Sequence of chain 1.D:
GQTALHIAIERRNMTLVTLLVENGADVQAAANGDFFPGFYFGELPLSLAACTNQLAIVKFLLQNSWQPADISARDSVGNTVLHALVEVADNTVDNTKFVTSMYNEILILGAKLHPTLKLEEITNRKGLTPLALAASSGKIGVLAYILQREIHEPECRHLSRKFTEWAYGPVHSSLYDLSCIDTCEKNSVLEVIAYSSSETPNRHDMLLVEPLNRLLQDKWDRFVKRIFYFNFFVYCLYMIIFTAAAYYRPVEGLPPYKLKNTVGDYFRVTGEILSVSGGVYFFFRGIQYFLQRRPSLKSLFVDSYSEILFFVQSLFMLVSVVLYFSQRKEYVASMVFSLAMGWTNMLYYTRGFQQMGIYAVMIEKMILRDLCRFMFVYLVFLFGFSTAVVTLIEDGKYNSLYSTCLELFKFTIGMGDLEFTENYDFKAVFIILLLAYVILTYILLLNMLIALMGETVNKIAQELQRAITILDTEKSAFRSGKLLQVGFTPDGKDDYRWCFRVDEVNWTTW

A small-molecule ligand and the protein it binds are described below.
Small molecule (SMILES): CC(C)CCC[C@@H](C)[C@H]1CC[C@H]2[C@@H]3CC=C4C[C@@H](O)CC[C@]4(C)[C@H]3CC[C@]12C

Binding-site contacts:
Ligand atom C11 contacts residue VAL538 of chain 1.D at 3.9 Å (hydrophobic).
Ligand atom C27 contacts residue ASP470 of chain 1.B at 3.5 Å.
Ligand atom C12 contacts residue PCW1 of chain 1.O at 3.8 Å.
Ligand atom C19 contacts residue TYR542 of chain 1.D at 3.1 Å (hydrophobic).
Ligand atom C22 contacts residue MET475 of chain 1.B at 3.9 Å (hydrophobic).
Ligand atom C21 contacts residue LEU471 of chain 1.B at 4.0 Å (hydrophobic).
Ligand atom C21 contacts residue ILE539 of chain 1.D at 3.4 Å (hydrophobic).
Ligand atom C23 contacts residue PHE474 of chain 1.B at 3.6 Å (hydrophobic).
Ligand atom O1 contacts residue ILE513 of chain 1.D at 3.8 Å.
Ligand atom C12 contacts residue ILE539 of chain 1.D at 4.0 Å (hydrophobic).
Ligand atom C6 contacts residue ILE513 of chain 1.B at 4.0 Å (hydrophobic).
Ligand atom C11 contacts residue TYR542 of chain 1.D at 3.1 Å (hydrophobic).
Ligand atom C27 contacts residue MET548 of chain 1.B at 3.5 Å (hydrophobic).
Ligand atom O1 contacts residue TYR542 of chain 1.D at 3.3 Å (h-bond).
Ligand atom C18 contacts residue TYR542 of chain 1.D at 3.6 Å (hydrophobic).
Ligand atom C26 contacts residue LEU546 of chain 1.D at 3.8 Å (hydrophobic).
Ligand atom C16 contacts residue LEU545 of chain 1.B at 4.0 Å (hydrophobic).
Ligand atom C24 contacts residue LEU471 of chain 1.B at 3.5 Å (hydrophobic).
Ligand atom C2 contacts residue PHE511 of chain 1.D at 3.6 Å (hydrophobic).
Ligand atom O1 contacts residue GLY514 of chain 1.D at 3.6 Å (h-bond).
Ligand atom C2 contacts residue PCW1 of chain 1.O at 3.9 Å.
Ligand atom C10 contacts residue TYR542 of chain 1.D at 3.8 Å (hydrophobic).
Ligand atom C1 contacts residue THR512 of chain 1.D at 3.6 Å.
Ligand atom C2 contacts residue THR512 of chain 1.D at 3.2 Å.
Ligand atom C15 contacts residue PCW1 of chain 1.O at 3.9 Å.
Ligand atom C4 contacts residue ILE513 of chain 1.B at 3.7 Å (hydrophobic).
Ligand atom O1 contacts residue THR512 of chain 1.D at 3.1 Å (h-bond).
Ligand atom C27 contacts residue PHE474 of chain 1.B at 3.5 Å (hydrophobic).
Ligand atom C1 contacts residue TYR542 of chain 1.D at 3.2 Å (hydrophobic).
Ligand atom C3 contacts residue THR512 of chain 1.D at 3.7 Å.
Ligand atom C22 contacts residue PHE474 of chain 1.B at 3.9 Å (hydrophobic).
Ligand atom C11 contacts residue PCW1 of chain 1.O at 4.0 Å.
Ligand atom C12 contacts residue TYR542 of chain 1.D at 3.8 Å (hydrophobic).
Ligand atom C22 contacts residue LEU471 of chain 1.B at 3.8 Å (hydrophobic).
Ligand atom C25 contacts residue LEU545 of chain 1.B at 4.0 Å (hydrophobic).
Ligand atom C1 contacts residue VAL538 of chain 1.D at 3.3 Å (hydrophobic).
Ligand atom C21 contacts residue ILE543 of chain 1.D at 3.3 Å (hydrophobic).
Ligand atom C1 contacts residue PCW1 of chain 1.O at 4.0 Å.
Ligand atom C9 contacts residue PCW1 of chain 1.O at 4.0 Å.
Ligand atom C23 contacts residue LEU545 of chain 1.B at 3.9 Å (hydrophobic).

Sequence of chain 1.B:
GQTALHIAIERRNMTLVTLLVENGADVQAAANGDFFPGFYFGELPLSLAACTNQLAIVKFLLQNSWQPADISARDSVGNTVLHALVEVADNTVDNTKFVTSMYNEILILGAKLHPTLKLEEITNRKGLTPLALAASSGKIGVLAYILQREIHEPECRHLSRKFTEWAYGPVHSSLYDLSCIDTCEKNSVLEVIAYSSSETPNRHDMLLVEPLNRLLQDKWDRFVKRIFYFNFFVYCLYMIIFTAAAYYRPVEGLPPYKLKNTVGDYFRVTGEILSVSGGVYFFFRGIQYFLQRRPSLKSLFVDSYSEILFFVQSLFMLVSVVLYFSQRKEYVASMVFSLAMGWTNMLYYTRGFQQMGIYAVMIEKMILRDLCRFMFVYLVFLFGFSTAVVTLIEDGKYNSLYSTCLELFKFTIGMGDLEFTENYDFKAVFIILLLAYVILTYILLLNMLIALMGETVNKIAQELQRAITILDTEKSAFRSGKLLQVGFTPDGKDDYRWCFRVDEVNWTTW